Binding-site contacts:
Ligand atom C4 contacts residue ILE181 of chain 1.D at 3.6 Å (hydrophobic).
Ligand atom O2P contacts residue SER239 of chain 1.D at 3.2 Å (h-bond).
Ligand atom C2 contacts residue 8L11 of chain 1.O at 3.5 Å.
Ligand atom N3 contacts residue 8L11 of chain 1.O at 3.7 Å.
Ligand atom C3' contacts residue ASP215 of chain 1.D at 3.5 Å.
Ligand atom N3 contacts residue CYS182 of chain 1.D at 3.5 Å.
Ligand atom O3' contacts residue ALA50 of chain 1.D at 3.6 Å.
Ligand atom O3P contacts residue SER239 of chain 1.D at 3.2 Å (h-bond).
Ligand atom C6 contacts residue GLY266 of chain 1.D at 3.6 Å.
Ligand atom C8 contacts residue MET52 of chain 1.D at 3.6 Å (hydrophobic).
Ligand atom O6 contacts residue MET265 of chain 1.D at 3.1 Å (h-bond).
Ligand atom O5' contacts residue GLY179 of chain 1.D at 3.6 Å.
Ligand atom O2' contacts residue ASP215 of chain 1.D at 2.6 Å (salt-bridge).
Ligand atom O3' contacts residue ASP215 of chain 1.D at 2.6 Å (salt-bridge).
Ligand atom O2P contacts residue GLY238 of chain 1.D at 2.5 Å (h-bond).
Ligand atom O2' contacts residue LYS173 of chain 1.D at 3.8 Å.
Ligand atom O3P contacts residue SER180 of chain 1.D at 3.0 Å (h-bond).
Ligand atom C5 contacts residue MET265 of chain 1.D at 3.7 Å (hydrophobic).
Ligand atom N7 contacts residue MET265 of chain 1.D at 3.0 Å (h-bond).
Ligand atom C4 contacts residue 8L11 of chain 1.O at 3.8 Å.
Ligand atom C8 contacts residue ILE181 of chain 1.D at 3.7 Å (hydrophobic).
Ligand atom N7 contacts residue GLY264 of chain 1.D at 3.6 Å.
Ligand atom O6 contacts residue GLY264 of chain 1.D at 3.3 Å.
Ligand atom P contacts residue SER180 of chain 1.D at 3.7 Å.
Ligand atom N7 contacts residue ILE181 of chain 1.D at 3.4 Å.
Ligand atom C2 contacts residue GLU290 of chain 1.D at 3.6 Å.
Ligand atom C5 contacts residue ILE181 of chain 1.D at 3.3 Å (hydrophobic).
Ligand atom N1 contacts residue GLU290 of chain 1.D at 2.9 Å (salt-bridge).
Ligand atom P contacts residue TYR262 of chain 1.D at 3.7 Å.
Ligand atom C4' contacts residue ASP215 of chain 1.D at 3.7 Å.
Ligand atom O5' contacts residue GLY216 of chain 1.D at 3.5 Å.
Ligand atom O1P contacts residue GLY179 of chain 1.D at 3.6 Å.
Ligand atom O1P contacts residue SER180 of chain 1.D at 3.1 Å (h-bond).
Ligand atom O6 contacts residue GLY266 of chain 1.D at 2.6 Å (h-bond).
Ligand atom O1P contacts residue GLY217 of chain 1.D at 2.9 Å (h-bond).
Ligand atom C2 contacts residue CYS182 of chain 1.D at 3.3 Å (hydrophobic).
Ligand atom C5' contacts residue TYR262 of chain 1.D at 3.6 Å (hydrophobic).
Ligand atom O2P contacts residue MET237 of chain 1.D at 3.5 Å.
Ligand atom O3P contacts residue TYR262 of chain 1.D at 2.6 Å (h-bond).
Ligand atom O6 contacts residue GLY291 of chain 1.D at 3.6 Å.

This small molecule binds to this protein.
Small molecule (SMILES): O=c1[nH]cnc2c1ncn2[C@@H]1O[C@H](COP(=O)(O)O)[C@@H](O)[C@H]1O

Sequence of chain 1.D:
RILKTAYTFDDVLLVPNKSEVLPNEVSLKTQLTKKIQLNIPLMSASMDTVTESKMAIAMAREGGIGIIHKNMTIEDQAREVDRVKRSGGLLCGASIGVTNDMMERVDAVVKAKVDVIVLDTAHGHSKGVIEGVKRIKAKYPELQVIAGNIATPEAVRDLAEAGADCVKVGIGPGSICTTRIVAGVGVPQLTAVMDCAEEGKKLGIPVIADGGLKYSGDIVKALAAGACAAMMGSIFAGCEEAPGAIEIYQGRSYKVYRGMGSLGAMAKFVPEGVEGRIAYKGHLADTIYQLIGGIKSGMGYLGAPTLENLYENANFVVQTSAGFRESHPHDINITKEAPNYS